Binding-site contacts:
Ligand atom C34 contacts residue GLY54 of chain 1.A at 3.5 Å.
Ligand atom C15 contacts residue HYB1 of chain 2.B at 2.8 Å.
Ligand atom C15 contacts residue ASP25 of chain 2.A at 3.0 Å.
Ligand atom O14 contacts residue GLY27 of chain 1.A at 2.8 Å (h-bond).
Ligand atom C39 contacts residue GLY52 of chain 1.A at 3.5 Å.
Ligand atom C17 contacts residue HYB1 of chain 2.B at 3.5 Å.
Ligand atom C4 contacts residue PRO86 of chain 2.A at 3.8 Å (hydrophobic).
Ligand atom C24 contacts residue VAL56 of chain 1.A at 3.3 Å (hydrophobic).
Ligand atom O14 contacts residue HYB1 of chain 2.B at 3.7 Å.
Ligand atom O3 contacts residue GLY54 of chain 1.A at 3.8 Å.
Ligand atom O28 contacts residue GLY55 of chain 1.A at 3.7 Å.
Ligand atom C13 contacts residue ARG8 of chain 2.A at 3.6 Å.
Ligand atom C6 contacts residue GLY54 of chain 1.A at 3.9 Å.
Ligand atom C37 contacts residue ASP29 of chain 1.A at 3.9 Å.
Ligand atom C24 contacts residue GLY55 of chain 1.A at 3.8 Å.
Ligand atom O2 contacts residue GLY54 of chain 1.A at 3.1 Å (h-bond).
Ligand atom N16 contacts residue HYB1 of chain 2.B at 3.7 Å.
Ligand atom C32 contacts residue GLY54 of chain 1.A at 3.7 Å.
Ligand atom N16 contacts residue GLY27 of chain 1.A at 3.4 Å (h-bond).
Ligand atom O33 contacts residue GLY27 of chain 1.A at 3.6 Å.
Ligand atom C12 contacts residue ARG8 of chain 2.A at 3.7 Å.
Ligand atom C23 contacts residue GLY55 of chain 1.A at 3.1 Å.
Ligand atom O14 contacts residue ASP25 of chain 2.A at 2.7 Å (salt-bridge).
Ligand atom C22 contacts residue PRO86 of chain 2.A at 3.1 Å (hydrophobic).
Ligand atom C22 contacts residue GLY55 of chain 1.A at 3.2 Å.
Ligand atom O3 contacts residue ILE53 of chain 1.A at 3.4 Å.
Ligand atom C23 contacts residue VAL56 of chain 1.A at 3.0 Å (hydrophobic).
Ligand atom C30 contacts residue ILE89 of chain 1.A at 3.7 Å (hydrophobic).
Ligand atom O33 contacts residue ASP29 of chain 1.A at 2.9 Å (salt-bridge).
Ligand atom C22 contacts residue VAL56 of chain 1.A at 3.6 Å (hydrophobic).
Ligand atom O28 contacts residue HYB1 of chain 2.B at 3.8 Å.
Ligand atom N25 contacts residue GLY54 of chain 1.A at 3.0 Å (h-bond).
Ligand atom O28 contacts residue VAL56 of chain 2.A at 3.6 Å.
Ligand atom C37 contacts residue THR30 of chain 1.A at 3.7 Å.
Ligand atom C30 contacts residue VAL56 of chain 2.A at 3.7 Å (hydrophobic).
Ligand atom C21 contacts residue GLY55 of chain 1.A at 3.7 Å.
Ligand atom C23 contacts residue PRO86 of chain 2.A at 3.3 Å (hydrophobic).
Ligand atom C36 contacts residue ASP29 of chain 1.A at 3.3 Å.
Ligand atom C21 contacts residue PRO86 of chain 2.A at 3.8 Å (hydrophobic).
Ligand atom O33 contacts residue ALA28 of chain 1.A at 3.5 Å.

This small molecule binds to this protein.
Small molecule (SMILES): CC(C)[C@H](NC(=O)[C@H](Cc1cccc2ccccc12)CS(=O)(=O)C(C)(C)C)C(=O)N[C@H](CO)Cc1ccccc1

Sequence of chain 2.A:
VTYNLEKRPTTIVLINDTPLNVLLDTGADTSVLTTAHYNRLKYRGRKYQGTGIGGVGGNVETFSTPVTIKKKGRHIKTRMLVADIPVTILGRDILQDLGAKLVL

Sequence of chain 1.A:
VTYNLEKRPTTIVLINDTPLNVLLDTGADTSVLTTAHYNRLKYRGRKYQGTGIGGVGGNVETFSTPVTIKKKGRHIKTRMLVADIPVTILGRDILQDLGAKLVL